The small molecule below binds the protein below.
Small molecule (SMILES): CCN(c1ccc(Cl)cc1)S(=O)(=O)[C@@H]1C[C@@H]2O[C@H]1C(c1ccc(O)cc1)=C2c1ccc(O)cc1

Binding-site contacts:
Ligand atom CL1 contacts residue LEU239 of chain 1.B at 3.8 Å.
Ligand atom C06 contacts residue LEU94 of chain 1.B at 3.9 Å (hydrophobic).
Ligand atom C17 contacts residue LEU49 of chain 1.B at 4.0 Å (hydrophobic).
Ligand atom O05 contacts residue GLY224 of chain 1.B at 3.2 Å.
Ligand atom C21 contacts residue LEU228 of chain 1.B at 4.0 Å (hydrophobic).
Ligand atom C17 contacts residue THR50 of chain 1.B at 3.5 Å.
Ligand atom C24 contacts residue LEU228 of chain 1.B at 3.6 Å (hydrophobic).
Ligand atom CL1 contacts residue TRP86 of chain 1.B at 3.7 Å.
Ligand atom C01 contacts residue LEU90 of chain 1.B at 4.0 Å (hydrophobic).
Ligand atom O03 contacts residue MET124 of chain 1.B at 3.6 Å.
Ligand atom C01 contacts residue ARG97 of chain 1.B at 4.0 Å.
Ligand atom C15 contacts residue ALA53 of chain 1.B at 3.6 Å (hydrophobic).
Ligand atom C11 contacts residue MET91 of chain 1.B at 3.9 Å (hydrophobic).
Ligand atom O02 contacts residue LEU239 of chain 1.B at 3.9 Å.
Ligand atom C01 contacts residue GLU56 of chain 1.B at 3.4 Å.
Ligand atom CL1 contacts residue LEU228 of chain 1.B at 3.4 Å.
Ligand atom O01 contacts residue ARG97 of chain 1.B at 3.1 Å (salt-bridge).
Ligand atom O04 contacts residue ILE127 of chain 1.B at 3.6 Å.
Ligand atom O05 contacts residue MET91 of chain 1.B at 3.8 Å.
Ligand atom C22 contacts residue GLY224 of chain 1.B at 3.6 Å.
Ligand atom C14 contacts residue ALA53 of chain 1.B at 4.0 Å (hydrophobic).
Ligand atom C06 contacts residue LEU90 of chain 1.B at 3.7 Å (hydrophobic).
Ligand atom C20 contacts residue MET124 of chain 1.B at 4.0 Å (hydrophobic).
Ligand atom CL1 contacts residue LEU247 of chain 1.B at 3.3 Å.
Ligand atom O03 contacts residue PHE128 of chain 1.B at 3.9 Å.
Ligand atom O02 contacts residue THR50 of chain 1.B at 2.6 Å (h-bond).
Ligand atom C12 contacts residue PHE107 of chain 1.B at 3.8 Å (hydrophobic).
Ligand atom C09 contacts residue MET124 of chain 1.B at 4.0 Å (hydrophobic).
Ligand atom O01 contacts residue LEU90 of chain 1.B at 3.9 Å.
Ligand atom C07 contacts residue PHE107 of chain 1.B at 3.9 Å (hydrophobic).
Ligand atom O01 contacts residue GLU56 of chain 1.B at 2.6 Å (salt-bridge).
Ligand atom C18 contacts residue LEU49 of chain 1.B at 3.6 Å (hydrophobic).
Ligand atom C02 contacts residue GLU56 of chain 1.B at 3.5 Å.
Ligand atom O02 contacts residue LEU243 of chain 1.B at 3.5 Å.
Ligand atom C16 contacts residue THR50 of chain 1.B at 3.4 Å.
Ligand atom C23 contacts residue LEU228 of chain 1.B at 3.8 Å (hydrophobic).
Ligand atom C05 contacts residue LEU94 of chain 1.B at 4.0 Å (hydrophobic).
Ligand atom O04 contacts residue MET124 of chain 1.B at 3.4 Å (h-bond).
Ligand atom C04 contacts residue PHE107 of chain 1.B at 3.7 Å (hydrophobic).
Ligand atom C05 contacts residue PHE107 of chain 1.B at 3.9 Å (hydrophobic).

Sequence of chain 1.B:
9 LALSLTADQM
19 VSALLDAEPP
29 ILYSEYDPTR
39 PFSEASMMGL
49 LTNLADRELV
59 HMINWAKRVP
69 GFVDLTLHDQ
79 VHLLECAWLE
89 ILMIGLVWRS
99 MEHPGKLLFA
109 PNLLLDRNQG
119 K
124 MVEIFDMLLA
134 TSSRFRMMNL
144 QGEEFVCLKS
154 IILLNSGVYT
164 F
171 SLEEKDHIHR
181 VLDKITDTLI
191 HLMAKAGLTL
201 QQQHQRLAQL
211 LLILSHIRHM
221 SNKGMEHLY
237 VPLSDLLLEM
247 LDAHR